This protein binds this small molecule.
Small molecule (SMILES): Nc1cccc(Oc2ccccn2)c1

Sequence of chain 1.A:
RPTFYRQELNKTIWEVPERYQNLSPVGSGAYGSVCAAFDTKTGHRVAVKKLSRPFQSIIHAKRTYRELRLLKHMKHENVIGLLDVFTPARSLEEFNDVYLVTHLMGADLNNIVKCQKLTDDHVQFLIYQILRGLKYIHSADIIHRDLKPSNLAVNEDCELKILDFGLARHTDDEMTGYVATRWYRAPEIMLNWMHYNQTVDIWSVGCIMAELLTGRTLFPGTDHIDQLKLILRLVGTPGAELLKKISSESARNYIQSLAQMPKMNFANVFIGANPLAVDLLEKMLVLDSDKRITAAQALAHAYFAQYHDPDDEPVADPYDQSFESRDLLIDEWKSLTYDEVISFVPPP

Binding-site contacts:
Ligand atom OAK contacts residue LEU246 of chain 1.A at 3.6 Å.
Ligand atom C14 contacts residue LEU246 of chain 1.A at 4.1 Å (hydrophobic).
Ligand atom C10 contacts residue LEU291 of chain 1.A at 3.2 Å (hydrophobic).
Ligand atom C10 contacts residue LEU246 of chain 1.A at 3.8 Å (hydrophobic).
Ligand atom C6 contacts residue PRO191 of chain 1.A at 3.9 Å (hydrophobic).
Ligand atom C6 contacts residue ILE250 of chain 1.A at 4.2 Å (hydrophobic).
Ligand atom C10 contacts residue ASP292 of chain 1.A at 4.1 Å.
Ligand atom N1 contacts residue ILE250 of chain 1.A at 3.7 Å.
Ligand atom N8 contacts residue SER293 of chain 1.A at 3.0 Å (h-bond).
Ligand atom C13 contacts residue ILE250 of chain 1.A at 4.0 Å (hydrophobic).
Ligand atom C3 contacts residue PRO242 of chain 1.A at 3.6 Å (hydrophobic).
Ligand atom C2 contacts residue ILE250 of chain 1.A at 4.0 Å (hydrophobic).
Ligand atom C9 contacts residue LEU291 of chain 1.A at 3.4 Å (hydrophobic).
Ligand atom N8 contacts residue LEU291 of chain 1.A at 2.8 Å (h-bond).
Ligand atom C9 contacts residue LEU246 of chain 1.A at 4.1 Å (hydrophobic).
Ligand atom C3 contacts residue LEU291 of chain 1.A at 3.4 Å (hydrophobic).
Ligand atom C5 contacts residue LEU232 of chain 1.A at 3.8 Å (hydrophobic).
Ligand atom C9 contacts residue ASP292 of chain 1.A at 4.0 Å.
Ligand atom C2 contacts residue LEU291 of chain 1.A at 3.9 Å (hydrophobic).
Ligand atom C9 contacts residue GLU192 of chain 1.A at 3.5 Å.
Ligand atom C14 contacts residue GLU192 of chain 1.A at 3.8 Å.
Ligand atom OAK contacts residue LEU291 of chain 1.A at 4.0 Å.
Ligand atom C6 contacts residue GLU192 of chain 1.A at 4.1 Å.
Ligand atom C13 contacts residue LEU246 of chain 1.A at 3.8 Å (hydrophobic).
Ligand atom C10 contacts residue GLU192 of chain 1.A at 4.0 Å.
Ligand atom N8 contacts residue GLU192 of chain 1.A at 3.4 Å (salt-bridge).
Ligand atom N8 contacts residue ARG296 of chain 1.A at 4.0 Å.
Ligand atom N1 contacts residue GLU192 of chain 1.A at 4.0 Å.
Ligand atom C12 contacts residue LEU246 of chain 1.A at 3.5 Å (hydrophobic).
Ligand atom C6 contacts residue TRP197 of chain 1.A at 3.8 Å (hydrophobic).
Ligand atom C14 contacts residue MET198 of chain 1.A at 3.7 Å (hydrophobic).
Ligand atom C4 contacts residue LEU291 of chain 1.A at 4.1 Å (hydrophobic).
Ligand atom C12 contacts residue ILE250 of chain 1.A at 3.6 Å (hydrophobic).
Ligand atom C13 contacts residue MET198 of chain 1.A at 3.8 Å (hydrophobic).
Ligand atom C11 contacts residue LEU246 of chain 1.A at 3.5 Å (hydrophobic).
Ligand atom N8 contacts residue ASP292 of chain 1.A at 3.6 Å.
Ligand atom C5 contacts residue TRP197 of chain 1.A at 3.8 Å (hydrophobic).
Ligand atom C13 contacts residue LYS249 of chain 1.A at 3.9 Å.
Ligand atom C4 contacts residue ILE259 of chain 1.A at 4.2 Å (hydrophobic).
Ligand atom C9 contacts residue SER293 of chain 1.A at 4.0 Å.